Binding-site contacts:
Ligand atom O7 contacts residue ASN280 of chain 1.B at 3.1 Å (h-bond).
Ligand atom C7 contacts residue ASN280 of chain 1.B at 3.3 Å.
Ligand atom N2 contacts residue ASN280 of chain 1.B at 2.9 Å (h-bond).
Ligand atom C5 contacts residue ASN280 of chain 1.B at 3.7 Å.
Ligand atom C7 contacts residue ASN278 of chain 1.B at 3.8 Å.
Ligand atom C2 contacts residue ASN280 of chain 1.B at 2.5 Å.
Ligand atom O7 contacts residue ASN278 of chain 1.B at 3.1 Å (h-bond).
Ligand atom C4 contacts residue ASN280 of chain 1.B at 4.2 Å.
Ligand atom C3 contacts residue ASN280 of chain 1.B at 3.8 Å.
Ligand atom O5 contacts residue ASN280 of chain 1.B at 2.4 Å (h-bond).
Ligand atom C1 contacts residue ASN280 of chain 1.B at 1.4 Å.
Ligand atom N2 contacts residue ASN278 of chain 1.B at 4.4 Å.

The small molecule below binds the protein below.
Small molecule (SMILES): CC(=O)N[C@@H]1[C@@H](O)[C@H](O)[C@@H](CO)O[C@H]1O

Sequence of chain 1.B:
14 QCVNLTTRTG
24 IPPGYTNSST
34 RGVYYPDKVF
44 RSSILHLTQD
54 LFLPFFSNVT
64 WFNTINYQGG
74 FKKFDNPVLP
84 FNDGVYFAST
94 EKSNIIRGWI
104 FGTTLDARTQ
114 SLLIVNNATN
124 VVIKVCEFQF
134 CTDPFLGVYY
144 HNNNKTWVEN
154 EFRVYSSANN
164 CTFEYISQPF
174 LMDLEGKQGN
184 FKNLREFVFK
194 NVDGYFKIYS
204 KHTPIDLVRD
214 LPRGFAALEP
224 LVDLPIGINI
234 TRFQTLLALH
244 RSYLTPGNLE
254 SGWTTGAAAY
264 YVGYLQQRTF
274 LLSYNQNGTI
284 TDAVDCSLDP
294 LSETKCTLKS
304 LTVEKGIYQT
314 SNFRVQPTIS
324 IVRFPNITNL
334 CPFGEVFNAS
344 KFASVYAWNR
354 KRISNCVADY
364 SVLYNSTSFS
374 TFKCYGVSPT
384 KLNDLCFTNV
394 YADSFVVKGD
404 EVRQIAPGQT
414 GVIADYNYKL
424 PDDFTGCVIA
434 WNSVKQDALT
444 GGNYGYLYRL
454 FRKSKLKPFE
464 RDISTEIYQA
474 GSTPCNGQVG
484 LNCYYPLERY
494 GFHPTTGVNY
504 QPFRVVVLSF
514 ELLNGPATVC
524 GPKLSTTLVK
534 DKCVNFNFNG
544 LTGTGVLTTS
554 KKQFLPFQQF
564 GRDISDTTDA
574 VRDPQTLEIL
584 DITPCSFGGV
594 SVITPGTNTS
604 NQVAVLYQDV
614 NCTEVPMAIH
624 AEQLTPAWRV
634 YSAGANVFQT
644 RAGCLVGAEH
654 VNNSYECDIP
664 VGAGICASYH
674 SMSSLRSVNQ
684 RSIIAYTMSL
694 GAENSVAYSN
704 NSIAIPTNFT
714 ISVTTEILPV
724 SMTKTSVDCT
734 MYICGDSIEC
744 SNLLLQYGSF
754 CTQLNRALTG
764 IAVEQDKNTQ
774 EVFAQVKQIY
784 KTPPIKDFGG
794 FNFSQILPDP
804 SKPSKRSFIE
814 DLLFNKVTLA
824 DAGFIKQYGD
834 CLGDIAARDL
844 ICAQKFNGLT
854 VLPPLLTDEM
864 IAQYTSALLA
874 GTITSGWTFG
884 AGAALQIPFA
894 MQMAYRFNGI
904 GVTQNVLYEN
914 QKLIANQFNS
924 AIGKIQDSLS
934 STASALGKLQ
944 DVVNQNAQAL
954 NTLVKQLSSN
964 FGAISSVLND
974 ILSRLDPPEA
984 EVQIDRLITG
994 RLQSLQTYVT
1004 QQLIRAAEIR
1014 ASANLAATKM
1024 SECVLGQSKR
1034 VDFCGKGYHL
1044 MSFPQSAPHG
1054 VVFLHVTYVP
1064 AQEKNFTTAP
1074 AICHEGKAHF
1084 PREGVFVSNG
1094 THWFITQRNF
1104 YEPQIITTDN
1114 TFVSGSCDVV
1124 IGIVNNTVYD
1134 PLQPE